Sequence of chain 1.A:
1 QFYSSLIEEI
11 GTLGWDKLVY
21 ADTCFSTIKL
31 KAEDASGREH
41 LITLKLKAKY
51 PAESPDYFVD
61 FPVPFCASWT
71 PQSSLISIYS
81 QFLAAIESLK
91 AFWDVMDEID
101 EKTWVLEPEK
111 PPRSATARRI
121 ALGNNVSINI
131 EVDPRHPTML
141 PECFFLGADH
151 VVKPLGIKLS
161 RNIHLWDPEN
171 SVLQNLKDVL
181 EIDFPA

Binding-site contacts:
Ligand atom O contacts residue PRO62 of chain 1.A at 2.9 Å (h-bond).
Ligand atom O contacts residue THR116 of chain 1.A at 3.8 Å.
Ligand atom CA contacts residue SER114 of chain 1.A at 3.2 Å.
Ligand atom CG contacts residue SER114 of chain 1.A at 3.5 Å.
Ligand atom OXT contacts residue THR116 of chain 1.A at 2.9 Å (h-bond).
Ligand atom CA contacts residue PRO62 of chain 1.A at 4.5 Å (hydrophobic).
Ligand atom C contacts residue THR116 of chain 1.A at 3.2 Å.
Ligand atom C contacts residue PRO62 of chain 1.A at 3.9 Å (hydrophobic).
Ligand atom N contacts residue SER114 of chain 1.A at 4.1 Å.
Ligand atom CB contacts residue PRO62 of chain 1.A at 4.3 Å (hydrophobic).
Ligand atom C contacts residue SER114 of chain 1.A at 4.4 Å.
Ligand atom N contacts residue THR116 of chain 1.A at 3.5 Å (h-bond).
Ligand atom CB contacts residue SER114 of chain 1.A at 3.2 Å.
Ligand atom CA contacts residue THR116 of chain 1.A at 3.2 Å.
Ligand atom CD contacts residue SER114 of chain 1.A at 4.3 Å.
Ligand atom OXT contacts residue GLU131 of chain 1.A at 3.6 Å.

This small molecule binds to this protein.
Small molecule (SMILES): O=C(O)[C@@H]1CCCN1